Sequence of chain 2.A:
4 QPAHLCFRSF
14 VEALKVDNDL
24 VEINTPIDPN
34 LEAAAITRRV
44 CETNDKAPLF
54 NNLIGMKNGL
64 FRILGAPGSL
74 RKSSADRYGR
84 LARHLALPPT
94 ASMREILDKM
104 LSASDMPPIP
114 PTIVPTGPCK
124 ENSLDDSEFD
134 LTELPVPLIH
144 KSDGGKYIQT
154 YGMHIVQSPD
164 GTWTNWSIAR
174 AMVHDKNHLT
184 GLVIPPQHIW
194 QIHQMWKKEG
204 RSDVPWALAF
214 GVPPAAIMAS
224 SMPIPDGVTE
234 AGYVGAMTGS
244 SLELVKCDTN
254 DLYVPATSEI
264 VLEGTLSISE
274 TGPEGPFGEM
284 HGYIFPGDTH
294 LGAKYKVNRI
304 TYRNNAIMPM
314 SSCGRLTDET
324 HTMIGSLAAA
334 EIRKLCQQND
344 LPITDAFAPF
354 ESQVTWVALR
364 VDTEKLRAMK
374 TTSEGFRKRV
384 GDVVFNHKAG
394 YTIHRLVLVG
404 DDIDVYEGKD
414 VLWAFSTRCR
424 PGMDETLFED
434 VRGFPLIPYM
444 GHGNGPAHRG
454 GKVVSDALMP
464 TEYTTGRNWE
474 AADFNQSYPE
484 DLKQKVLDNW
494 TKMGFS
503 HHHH

Binding-site contacts:
Ligand atom C19 contacts residue JRK1 of chain 2.B at 0.2 Å.
Ligand atom O2 contacts residue JRK1 of chain 2.B at 0.3 Å.
Ligand atom C22 contacts residue JRK1 of chain 2.B at 0.2 Å.
Ligand atom O4 contacts residue JRK1 of chain 2.B at 0.2 Å (h-bond).
Ligand atom N1 contacts residue JRK1 of chain 2.B at 0.8 Å (h-bond).
Ligand atom O8 contacts residue LYS391 of chain 2.A at 2.7 Å (salt-bridge).
Ligand atom C7 contacts residue JRK1 of chain 2.B at 0.2 Å.
Ligand atom C13 contacts residue JRK1 of chain 2.B at 0.1 Å.
Ligand atom O5 contacts residue JRK1 of chain 2.B at 0.2 Å (h-bond).
Ligand atom O10 contacts residue JRK1 of chain 2.B at 0.2 Å (h-bond).
Ligand atom O9 contacts residue JRK1 of chain 2.B at 0.2 Å (h-bond).
Ligand atom O1 contacts residue JRK1 of chain 2.B at 1.9 Å.
Ligand atom O6 contacts residue JRK1 of chain 2.B at 0.1 Å (h-bond).
Ligand atom C10 contacts residue JRK1 of chain 2.B at 0.5 Å.
Ligand atom N4 contacts residue JRK1 of chain 2.B at 0.5 Å (h-bond).
Ligand atom C8 contacts residue JRK1 of chain 2.B at 0.2 Å.
Ligand atom C14 contacts residue JRK1 of chain 2.B at 0.4 Å.
Ligand atom O8 contacts residue JRK1 of chain 2.B at 0.2 Å (h-bond).
Ligand atom N2 contacts residue JRK1 of chain 2.B at 0.8 Å (h-bond).
Ligand atom C20 contacts residue JRK1 of chain 2.B at 0.2 Å.
Ligand atom C16 contacts residue JRK1 of chain 2.B at 0.3 Å.
Ligand atom C9 contacts residue JRK1 of chain 2.B at 0.4 Å.
Ligand atom C12 contacts residue JRK1 of chain 2.B at 0.3 Å.
Ligand atom O3 contacts residue ARG173 of chain 2.A at 2.8 Å (salt-bridge).
Ligand atom O3 contacts residue JRK1 of chain 2.B at 0.4 Å (h-bond).
Ligand atom C11 contacts residue JRK1 of chain 2.B at 0.2 Å.
Ligand atom C2 contacts residue JRK1 of chain 2.B at 0.5 Å.
Ligand atom P1 contacts residue JRK1 of chain 2.B at 0.2 Å.
Ligand atom C1 contacts residue JRK1 of chain 2.B at 1.1 Å.
Ligand atom C6 contacts residue JRK1 of chain 2.B at 0.4 Å.
Ligand atom O9 contacts residue MN1 of chain 2.D at 2.1 Å.
Ligand atom C3 contacts residue JRK1 of chain 2.B at 0.9 Å.
Ligand atom C15 contacts residue JRK1 of chain 2.B at 0.2 Å.
Ligand atom C4 contacts residue JRK1 of chain 2.B at 0.7 Å.
Ligand atom O7 contacts residue JRK1 of chain 2.B at 0.2 Å (h-bond).
Ligand atom C17 contacts residue JRK1 of chain 2.B at 0.1 Å.
Ligand atom N3 contacts residue JRK1 of chain 2.B at 0.2 Å (h-bond).
Ligand atom C21 contacts residue JRK1 of chain 2.B at 0.2 Å.
Ligand atom C5 contacts residue JRK1 of chain 2.B at 0.2 Å.
Ligand atom C18 contacts residue JRK1 of chain 2.B at 0.5 Å.

This small molecule binds to this protein.
Small molecule (SMILES): Cc1cc2c3c(c1C)C(C)(C)C[C@@H](O)N3c1c(nc(O)[nH]c1=O)N2C[C@H](O)[C@H](O)[C@H](O)COP(=O)(O)O